The protein below binds the small molecule below.
Small molecule (SMILES): CC(=O)N[C@H]1[C@H](O[C@H]2[C@H](O)[C@@H](NC(C)=O)CO[C@@H]2CO)O[C@H](CO)[C@@H](O)[C@@H]1O

Sequence of chain 1.A:
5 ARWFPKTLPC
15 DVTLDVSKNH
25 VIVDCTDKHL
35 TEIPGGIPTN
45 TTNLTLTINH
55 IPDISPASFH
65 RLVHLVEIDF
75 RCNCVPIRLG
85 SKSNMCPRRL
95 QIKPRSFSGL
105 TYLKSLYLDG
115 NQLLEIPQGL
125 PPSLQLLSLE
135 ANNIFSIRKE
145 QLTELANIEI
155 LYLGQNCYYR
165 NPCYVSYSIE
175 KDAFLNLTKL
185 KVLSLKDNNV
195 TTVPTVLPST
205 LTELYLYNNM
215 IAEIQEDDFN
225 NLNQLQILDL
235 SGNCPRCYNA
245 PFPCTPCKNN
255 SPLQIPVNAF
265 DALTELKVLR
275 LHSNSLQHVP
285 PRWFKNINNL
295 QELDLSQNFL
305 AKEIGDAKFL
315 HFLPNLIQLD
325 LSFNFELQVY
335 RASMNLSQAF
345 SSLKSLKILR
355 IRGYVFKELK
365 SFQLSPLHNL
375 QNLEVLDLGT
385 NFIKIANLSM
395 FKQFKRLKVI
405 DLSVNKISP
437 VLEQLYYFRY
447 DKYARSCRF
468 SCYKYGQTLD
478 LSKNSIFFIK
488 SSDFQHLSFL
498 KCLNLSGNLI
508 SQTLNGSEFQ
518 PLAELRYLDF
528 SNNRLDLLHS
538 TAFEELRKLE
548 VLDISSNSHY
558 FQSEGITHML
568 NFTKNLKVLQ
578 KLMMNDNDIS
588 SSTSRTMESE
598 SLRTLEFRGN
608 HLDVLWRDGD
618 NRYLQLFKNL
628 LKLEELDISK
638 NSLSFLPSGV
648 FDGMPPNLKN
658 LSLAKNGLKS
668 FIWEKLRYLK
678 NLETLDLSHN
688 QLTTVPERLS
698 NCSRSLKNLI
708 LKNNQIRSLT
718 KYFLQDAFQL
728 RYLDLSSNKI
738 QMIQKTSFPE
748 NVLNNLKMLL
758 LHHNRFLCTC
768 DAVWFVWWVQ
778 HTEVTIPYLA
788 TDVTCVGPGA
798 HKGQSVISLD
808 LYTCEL

Binding-site contacts:
Ligand atom C6 contacts residue SER170 of chain 1.A at 3.8 Å.
Ligand atom C7 contacts residue ASN193 of chain 1.A at 3.4 Å.
Ligand atom O5 contacts residue VAL169 of chain 1.A at 3.3 Å (h-bond).
Ligand atom O7 contacts residue PRO166 of chain 1.A at 3.6 Å.
Ligand atom O5 contacts residue ASN193 of chain 1.A at 2.5 Å (h-bond).
Ligand atom C4 contacts residue ASN193 of chain 1.A at 4.3 Å.
Ligand atom O7 contacts residue TYR162 of chain 1.A at 4.1 Å.
Ligand atom C1 contacts residue SER170 of chain 1.A at 4.4 Å.
Ligand atom N2 contacts residue VAL169 of chain 1.A at 3.7 Å.
Ligand atom O7 contacts residue ASN193 of chain 1.A at 4.3 Å.
Ligand atom O6 contacts residue SER170 of chain 1.A at 2.4 Å (h-bond).
Ligand atom C2 contacts residue TYR168 of chain 1.A at 3.7 Å (hydrophobic).
Ligand atom O3 contacts residue TYR168 of chain 1.A at 3.4 Å.
Ligand atom O5 contacts residue MET214 of chain 1.A at 4.2 Å.
Ligand atom N2 contacts residue ASN193 of chain 1.A at 2.8 Å (h-bond).
Ligand atom C6 contacts residue TYR168 of chain 1.A at 4.1 Å (hydrophobic).
Ligand atom N2 contacts residue CYS161 of chain 1.A at 3.9 Å.
Ligand atom C3 contacts residue VAL169 of chain 1.A at 4.4 Å (hydrophobic).
Ligand atom N2 contacts residue TYR168 of chain 1.A at 3.4 Å (h-bond).
Ligand atom C3 contacts residue ASN193 of chain 1.A at 3.8 Å.
Ligand atom O6 contacts residue VAL169 of chain 1.A at 4.0 Å.
Ligand atom C2 contacts residue VAL169 of chain 1.A at 3.2 Å (hydrophobic).
Ligand atom O5 contacts residue SER170 of chain 1.A at 3.7 Å.
Ligand atom O5 contacts residue TYR168 of chain 1.A at 3.8 Å.
Ligand atom C4 contacts residue TYR168 of chain 1.A at 4.0 Å (hydrophobic).
Ligand atom O6 contacts residue TYR168 of chain 1.A at 4.0 Å.
Ligand atom O7 contacts residue TYR168 of chain 1.A at 4.1 Å.
Ligand atom C5 contacts residue ASN193 of chain 1.A at 3.7 Å.
Ligand atom C5 contacts residue TYR168 of chain 1.A at 4.1 Å (hydrophobic).
Ligand atom C1 contacts residue VAL169 of chain 1.A at 3.1 Å (hydrophobic).
Ligand atom C1 contacts residue TYR168 of chain 1.A at 4.2 Å (hydrophobic).
Ligand atom C7 contacts residue TYR168 of chain 1.A at 4.2 Å (hydrophobic).
Ligand atom O7 contacts residue CYS161 of chain 1.A at 4.0 Å.
Ligand atom C8 contacts residue ASN193 of chain 1.A at 3.6 Å.
Ligand atom C2 contacts residue ASN193 of chain 1.A at 2.4 Å.
Ligand atom C7 contacts residue CYS161 of chain 1.A at 4.2 Å (hydrophobic).
Ligand atom C3 contacts residue TYR168 of chain 1.A at 4.0 Å (hydrophobic).
Ligand atom O3 contacts residue VAL169 of chain 1.A at 4.4 Å.
Ligand atom O7 contacts residue CYS167 of chain 1.A at 4.0 Å.
Ligand atom C1 contacts residue ASN193 of chain 1.A at 1.4 Å.